Sequence of chain 1.B:
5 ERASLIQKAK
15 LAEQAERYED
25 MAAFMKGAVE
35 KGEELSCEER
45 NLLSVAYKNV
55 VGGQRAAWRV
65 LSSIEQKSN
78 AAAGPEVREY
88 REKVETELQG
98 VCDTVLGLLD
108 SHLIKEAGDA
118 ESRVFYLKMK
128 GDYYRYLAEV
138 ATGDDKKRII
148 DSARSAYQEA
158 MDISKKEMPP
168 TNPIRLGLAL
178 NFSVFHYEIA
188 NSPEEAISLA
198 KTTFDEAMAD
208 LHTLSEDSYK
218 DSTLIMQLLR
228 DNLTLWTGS

This protein binds this small molecule.
Small molecule (SMILES): CC(C)C[C@H](NC(=O)[C@@H](N)CO)C(=O)N[C@@H](CCCN=C(N)N)C(=O)N[C@@H](CCCN=C(N)N)C(=O)N[C@@H](CC(N)=O)C(=O)N[C@H](C=O)COP(=O)(O)O

Binding-site contacts:
Ligand atom CA contacts residue ASN178 of chain 1.B at 3.4 Å.
Ligand atom P contacts residue TYR133 of chain 1.B at 3.7 Å.
Ligand atom C contacts residue ASN178 of chain 1.B at 3.4 Å.
Ligand atom O2P contacts residue ARG59 of chain 1.B at 2.9 Å (salt-bridge).
Ligand atom CA contacts residue ASN229 of chain 1.B at 3.9 Å.
Ligand atom NH1 contacts residue ARG59 of chain 1.B at 3.6 Å (salt-bridge).
Ligand atom CZ contacts residue GLU185 of chain 1.B at 3.5 Å.
Ligand atom N contacts residue LEU232 of chain 1.B at 3.8 Å.
Ligand atom NH2 contacts residue ARG59 of chain 1.B at 3.3 Å (salt-bridge).
Ligand atom CZ contacts residue ARG63 of chain 1.B at 3.6 Å.
Ligand atom NE contacts residue GLU185 of chain 1.B at 2.8 Å (salt-bridge).
Ligand atom CG contacts residue ASN229 of chain 1.B at 3.6 Å.
Ligand atom NH1 contacts residue ARG63 of chain 1.B at 3.1 Å (salt-bridge).
Ligand atom CZ contacts residue VAL181 of chain 1.B at 3.7 Å (hydrophobic).
Ligand atom O3P contacts residue ARG59 of chain 1.B at 2.9 Å (salt-bridge).
Ligand atom ND2 contacts residue ASN229 of chain 1.B at 3.9 Å.
Ligand atom CB contacts residue ASN178 of chain 1.B at 3.2 Å.
Ligand atom O3P contacts residue TYR133 of chain 1.B at 3.4 Å.
Ligand atom CD contacts residue GLU185 of chain 1.B at 3.4 Å.
Ligand atom NH2 contacts residue GLU185 of chain 1.B at 3.2 Å (salt-bridge).
Ligand atom O contacts residue LEU177 of chain 1.B at 3.8 Å.
Ligand atom O contacts residue LEU232 of chain 1.B at 3.0 Å.
Ligand atom O contacts residue VAL181 of chain 1.B at 3.2 Å.
Ligand atom P contacts residue ARG132 of chain 1.B at 3.5 Å.
Ligand atom O1P contacts residue TYR133 of chain 1.B at 2.9 Å (h-bond).
Ligand atom C contacts residue ASN229 of chain 1.B at 3.8 Å.
Ligand atom O contacts residue ASN229 of chain 1.B at 3.1 Å (h-bond).
Ligand atom NH2 contacts residue VAL181 of chain 1.B at 3.7 Å.
Ligand atom O1P contacts residue ARG132 of chain 1.B at 3.5 Å (salt-bridge).
Ligand atom NE contacts residue VAL181 of chain 1.B at 3.7 Å.
Ligand atom CB contacts residue ASN229 of chain 1.B at 3.8 Å.
Ligand atom NH2 contacts residue ARG132 of chain 1.B at 3.2 Å (salt-bridge).
Ligand atom ND2 contacts residue LEU225 of chain 1.B at 2.9 Å (h-bond).
Ligand atom OD1 contacts residue ASN229 of chain 1.B at 3.7 Å.
Ligand atom P contacts residue ARG59 of chain 1.B at 3.7 Å.
Ligand atom N contacts residue ASN229 of chain 1.B at 3.0 Å (h-bond).
Ligand atom O3P contacts residue ARG132 of chain 1.B at 2.7 Å (salt-bridge).
Ligand atom CA contacts residue ASN229 of chain 1.B at 3.7 Å.
Ligand atom ND2 contacts residue ASP228 of chain 1.B at 3.2 Å.
Ligand atom NH2 contacts residue GLU136 of chain 1.B at 3.8 Å.